This small molecule binds to this protein.
Small molecule (SMILES): Nc1nc2c(ncn2[C@@H]2O[C@H](CO[P](=O)(O)C[P](=O)(O)OP(=O)(O)O)[C@@H](O)[C@H]2O)c(=O)[nH]1

Binding-site contacts:
Ligand atom C5 contacts residue GLN15 of chain 1.B at 3.7 Å.
Ligand atom PG contacts residue GLY142 of chain 1.B at 3.8 Å.
Ligand atom C3A contacts residue GLY141 of chain 1.B at 3.7 Å.
Ligand atom C2' contacts residue TYR222 of chain 1.B at 3.4 Å (hydrophobic).
Ligand atom C6 contacts residue GLN15 of chain 1.B at 3.8 Å.
Ligand atom O1B contacts residue THR143 of chain 1.B at 3.8 Å.
Ligand atom N3 contacts residue ASN204 of chain 1.B at 3.1 Å (h-bond).
Ligand atom O1B contacts residue GLY144 of chain 1.B at 3.1 Å (h-bond).
Ligand atom O1A contacts residue CYS12 of chain 1.B at 3.2 Å (h-bond).
Ligand atom C2 contacts residue ASN226 of chain 1.B at 3.5 Å.
Ligand atom O6 contacts residue GLN15 of chain 1.B at 3.1 Å (h-bond).
Ligand atom O1G contacts residue ALA97 of chain 1.B at 3.4 Å (h-bond).
Ligand atom O3B contacts residue GLY142 of chain 1.B at 3.4 Å (h-bond).
Ligand atom O2G contacts residue MG1 of chain 1.P at 2.4 Å.
Ligand atom N2 contacts residue ASN226 of chain 1.B at 3.7 Å.
Ligand atom O3G contacts residue GLY142 of chain 1.B at 2.8 Å (h-bond).
Ligand atom PG contacts residue MG1 of chain 1.P at 3.4 Å.
Ligand atom O1G contacts residue THR143 of chain 1.B at 2.9 Å (h-bond).
Ligand atom O1G contacts residue MG1 of chain 1.P at 3.6 Å.
Ligand atom O3' contacts residue GLU181 of chain 1.B at 3.6 Å.
Ligand atom O3B contacts residue THR143 of chain 1.B at 3.0 Å (h-bond).
Ligand atom O3B contacts residue MG1 of chain 1.P at 3.7 Å.
Ligand atom O4' contacts residue SER138 of chain 1.B at 3.7 Å.
Ligand atom C6 contacts residue ASN226 of chain 1.B at 3.2 Å.
Ligand atom O2' contacts residue TYR222 of chain 1.B at 2.5 Å (h-bond).
Ligand atom O2A contacts residue GLN11 of chain 1.B at 3.1 Å (h-bond).
Ligand atom O3G contacts residue GLY141 of chain 1.B at 3.7 Å.
Ligand atom C2 contacts residue ASN204 of chain 1.B at 3.5 Å.
Ligand atom O1B contacts residue GLN11 of chain 1.B at 3.7 Å.
Ligand atom N2 contacts residue ASN204 of chain 1.B at 2.9 Å (h-bond).
Ligand atom N1 contacts residue ASN226 of chain 1.B at 2.6 Å (h-bond).
Ligand atom O1A contacts residue SER138 of chain 1.B at 3.7 Å.
Ligand atom O2B contacts residue MG1 of chain 1.P at 2.1 Å.
Ligand atom N7 contacts residue GLN15 of chain 1.B at 3.2 Å (h-bond).
Ligand atom O2B contacts residue GLN11 of chain 1.B at 3.2 Å (h-bond).
Ligand atom O6 contacts residue ASN226 of chain 1.B at 3.0 Å (h-bond).
Ligand atom O1B contacts residue GLY10 of chain 1.B at 3.4 Å.
Ligand atom O1A contacts residue GLN11 of chain 1.B at 3.8 Å.
Ligand atom PB contacts residue MG1 of chain 1.P at 3.5 Å.
Ligand atom O3G contacts residue ASN99 of chain 1.B at 3.0 Å (h-bond).

Sequence of chain 1.A:
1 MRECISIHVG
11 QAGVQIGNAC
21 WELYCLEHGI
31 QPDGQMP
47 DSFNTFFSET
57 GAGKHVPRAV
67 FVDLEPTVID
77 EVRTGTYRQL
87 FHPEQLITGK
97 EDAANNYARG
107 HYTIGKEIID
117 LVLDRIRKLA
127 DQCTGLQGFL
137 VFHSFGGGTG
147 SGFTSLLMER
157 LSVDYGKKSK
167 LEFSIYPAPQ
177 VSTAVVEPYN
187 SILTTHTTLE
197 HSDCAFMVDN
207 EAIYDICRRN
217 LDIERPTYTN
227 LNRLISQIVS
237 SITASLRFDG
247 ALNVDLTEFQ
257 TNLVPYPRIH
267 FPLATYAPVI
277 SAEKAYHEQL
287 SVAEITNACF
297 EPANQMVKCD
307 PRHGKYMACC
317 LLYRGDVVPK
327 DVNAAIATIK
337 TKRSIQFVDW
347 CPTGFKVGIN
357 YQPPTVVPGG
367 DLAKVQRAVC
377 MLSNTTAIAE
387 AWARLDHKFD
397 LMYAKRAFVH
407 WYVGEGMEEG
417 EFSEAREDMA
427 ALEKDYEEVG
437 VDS

Sequence of chain 1.B:
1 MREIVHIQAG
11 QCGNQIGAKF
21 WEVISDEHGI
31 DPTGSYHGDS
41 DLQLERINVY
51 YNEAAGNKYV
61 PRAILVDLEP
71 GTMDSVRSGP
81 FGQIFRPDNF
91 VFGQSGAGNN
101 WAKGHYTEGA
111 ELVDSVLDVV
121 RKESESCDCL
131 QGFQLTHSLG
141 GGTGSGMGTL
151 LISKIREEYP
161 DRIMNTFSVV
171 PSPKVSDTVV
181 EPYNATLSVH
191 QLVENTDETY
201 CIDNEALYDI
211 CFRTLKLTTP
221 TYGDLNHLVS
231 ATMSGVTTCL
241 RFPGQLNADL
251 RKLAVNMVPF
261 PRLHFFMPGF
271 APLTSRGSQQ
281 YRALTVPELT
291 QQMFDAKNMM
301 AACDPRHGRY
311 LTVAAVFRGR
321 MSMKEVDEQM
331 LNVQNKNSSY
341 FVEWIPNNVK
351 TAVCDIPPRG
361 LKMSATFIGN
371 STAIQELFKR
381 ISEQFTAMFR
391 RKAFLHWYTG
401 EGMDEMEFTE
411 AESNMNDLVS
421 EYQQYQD